Sequence of chain 1.E:
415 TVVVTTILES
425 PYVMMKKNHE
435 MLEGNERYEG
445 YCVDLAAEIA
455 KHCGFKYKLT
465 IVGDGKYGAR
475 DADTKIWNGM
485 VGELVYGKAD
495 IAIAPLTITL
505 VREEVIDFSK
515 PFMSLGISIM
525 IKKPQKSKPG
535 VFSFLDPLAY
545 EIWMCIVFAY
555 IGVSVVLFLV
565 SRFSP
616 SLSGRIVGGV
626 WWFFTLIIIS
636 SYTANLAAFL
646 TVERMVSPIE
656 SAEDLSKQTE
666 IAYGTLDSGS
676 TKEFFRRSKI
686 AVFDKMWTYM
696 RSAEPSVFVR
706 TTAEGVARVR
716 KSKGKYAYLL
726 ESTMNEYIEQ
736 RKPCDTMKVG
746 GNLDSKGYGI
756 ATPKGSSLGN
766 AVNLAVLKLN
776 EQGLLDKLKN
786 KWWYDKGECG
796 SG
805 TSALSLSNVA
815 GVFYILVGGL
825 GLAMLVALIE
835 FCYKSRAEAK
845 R

Binding-site contacts:
Ligand atom CAJ contacts residue PRO499 of chain 1.E at 3.5 Å (hydrophobic).
Ligand atom OAB contacts residue ARG506 of chain 1.E at 3.0 Å (salt-bridge).
Ligand atom OAC contacts residue SER675 of chain 1.E at 2.5 Å (h-bond).
Ligand atom FAF contacts residue TYR471 of chain 1.E at 3.6 Å.
Ligand atom NAP contacts residue PRO499 of chain 1.E at 3.2 Å (h-bond).
Ligand atom FAF contacts residue PRO499 of chain 1.E at 3.2 Å.
Ligand atom PBA contacts residue SER675 of chain 1.E at 3.0 Å.
Ligand atom CAJ contacts residue TYR471 of chain 1.E at 3.1 Å (hydrophobic).
Ligand atom CAT contacts residue THR501 of chain 1.E at 3.2 Å.
Ligand atom OAA contacts residue LEU500 of chain 1.E at 3.7 Å.
Ligand atom FAH contacts residue GLU423 of chain 1.E at 3.9 Å.
Ligand atom CAV contacts residue THR501 of chain 1.E at 3.8 Å.
Ligand atom OAA contacts residue ARG506 of chain 1.E at 2.4 Å (salt-bridge).
Ligand atom CAU contacts residue TYR471 of chain 1.E at 3.6 Å (hydrophobic).
Ligand atom FAG contacts residue MET729 of chain 1.E at 3.9 Å.
Ligand atom CAT contacts residue ARG506 of chain 1.E at 3.7 Å.
Ligand atom NAP contacts residue THR501 of chain 1.E at 3.1 Å (h-bond).
Ligand atom CAW contacts residue TYR471 of chain 1.E at 3.3 Å (hydrophobic).
Ligand atom CAJ contacts residue TYR753 of chain 1.E at 3.6 Å (hydrophobic).
Ligand atom CAT contacts residue TYR471 of chain 1.E at 3.4 Å (hydrophobic).
Ligand atom CAU contacts residue ARG506 of chain 1.E at 3.9 Å.
Ligand atom CAI contacts residue TYR471 of chain 1.E at 4.0 Å (hydrophobic).
Ligand atom CAR contacts residue TYR471 of chain 1.E at 3.7 Å (hydrophobic).
Ligand atom FAF contacts residue TYR753 of chain 1.E at 4.0 Å.
Ligand atom CAZ contacts residue TYR471 of chain 1.E at 3.6 Å (hydrophobic).
Ligand atom CAV contacts residue TYR471 of chain 1.E at 3.2 Å (hydrophobic).
Ligand atom FAG contacts residue TYR753 of chain 1.E at 3.4 Å.
Ligand atom CAS contacts residue TYR471 of chain 1.E at 3.1 Å (hydrophobic).
Ligand atom CAV contacts residue PRO499 of chain 1.E at 3.9 Å (hydrophobic).
Ligand atom OAC contacts residue GLY674 of chain 1.E at 3.2 Å.
Ligand atom NAY contacts residue TYR471 of chain 1.E at 3.8 Å.
Ligand atom NAP contacts residue TYR471 of chain 1.E at 3.5 Å.
Ligand atom OAA contacts residue TYR471 of chain 1.E at 3.6 Å.
Ligand atom OAD contacts residue SER675 of chain 1.E at 3.4 Å (h-bond).
Ligand atom FAH contacts residue MET729 of chain 1.E at 3.5 Å.
Ligand atom OAA contacts residue THR501 of chain 1.E at 3.5 Å (h-bond).
Ligand atom CAZ contacts residue TYR753 of chain 1.E at 3.9 Å (hydrophobic).
Ligand atom FAH contacts residue TYR471 of chain 1.E at 3.5 Å.
Ligand atom CAS contacts residue TYR753 of chain 1.E at 3.8 Å (hydrophobic).
Ligand atom OAE contacts residue SER675 of chain 1.E at 2.3 Å (h-bond).

The small molecule below binds the protein below.
Small molecule (SMILES): O=c1[nH]c2cc(C(F)(F)F)c(N3CCOCC3)cc2n(CP(=O)(O)O)c1=O